A small-molecule ligand and the protein it binds are described below.
Small molecule (SMILES): Oc1ccc(C(c2ccc(O)cc2)C(Cl)(Cl)Cl)cc1

Sequence of chain 1.B:
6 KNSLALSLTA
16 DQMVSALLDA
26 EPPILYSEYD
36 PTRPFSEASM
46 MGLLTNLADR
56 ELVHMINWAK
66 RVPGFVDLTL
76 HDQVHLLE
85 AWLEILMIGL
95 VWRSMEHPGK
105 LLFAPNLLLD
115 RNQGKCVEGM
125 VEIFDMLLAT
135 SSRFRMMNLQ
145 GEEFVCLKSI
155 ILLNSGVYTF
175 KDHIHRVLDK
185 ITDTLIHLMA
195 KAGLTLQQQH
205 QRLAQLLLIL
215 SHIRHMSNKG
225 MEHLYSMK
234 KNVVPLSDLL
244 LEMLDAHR

Binding-site contacts:
Ligand atom OAB contacts residue LEU239 of chain 1.B at 4.1 Å.
Ligand atom CAO contacts residue ALA53 of chain 1.B at 4.1 Å (hydrophobic).
Ligand atom CAF contacts residue LEU90 of chain 1.B at 3.6 Å (hydrophobic).
Ligand atom OAB contacts residue THR50 of chain 1.B at 2.8 Å (h-bond).
Ligand atom CAG contacts residue GLU56 of chain 1.B at 3.3 Å.
Ligand atom CAJ contacts residue PHE107 of chain 1.B at 4.1 Å (hydrophobic).
Ligand atom CAF contacts residue PHE107 of chain 1.B at 4.2 Å (hydrophobic).
Ligand atom CAK contacts residue ALA53 of chain 1.B at 4.0 Å (hydrophobic).
Ligand atom CAN contacts residue LEU90 of chain 1.B at 4.2 Å (hydrophobic).
Ligand atom CLE contacts residue PHE107 of chain 1.B at 4.0 Å.
Ligand atom CAP contacts residue PHE107 of chain 1.B at 4.0 Å (hydrophobic).
Ligand atom CLD contacts residue LEU228 of chain 1.B at 3.7 Å.
Ligand atom CAL contacts residue ALA53 of chain 1.B at 3.9 Å (hydrophobic).
Ligand atom OAA contacts residue ARG97 of chain 1.B at 3.2 Å (salt-bridge).
Ligand atom CAM contacts residue MET46 of chain 1.B at 4.0 Å (hydrophobic).
Ligand atom CAG contacts residue PHE107 of chain 1.B at 4.0 Å (hydrophobic).
Ligand atom CLE contacts residue MET91 of chain 1.B at 4.2 Å.
Ligand atom CAK contacts residue LEU49 of chain 1.B at 4.1 Å (hydrophobic).
Ligand atom CAH contacts residue ALA53 of chain 1.B at 3.6 Å (hydrophobic).
Ligand atom OAA contacts residue LEU90 of chain 1.B at 3.9 Å.
Ligand atom OAA contacts residue GLU56 of chain 1.B at 2.6 Å (salt-bridge).
Ligand atom OAB contacts residue LEU243 of chain 1.B at 3.3 Å.
Ligand atom CAN contacts residue GLU56 of chain 1.B at 3.3 Å.
Ligand atom CAG contacts residue ALA53 of chain 1.B at 4.2 Å (hydrophobic).
Ligand atom CAI contacts residue THR50 of chain 1.B at 3.7 Å.
Ligand atom CAO contacts residue LEU243 of chain 1.B at 4.2 Å (hydrophobic).
Ligand atom CLC contacts residue PHE107 of chain 1.B at 4.1 Å.
Ligand atom CAI contacts residue MET46 of chain 1.B at 3.7 Å (hydrophobic).
Ligand atom CAH contacts residue LEU228 of chain 1.B at 3.8 Å (hydrophobic).
Ligand atom CAL contacts residue LEU228 of chain 1.B at 4.2 Å (hydrophobic).
Ligand atom CAI contacts residue LEU49 of chain 1.B at 3.9 Å (hydrophobic).
Ligand atom CLC contacts residue LEU49 of chain 1.B at 3.3 Å.
Ligand atom CAF contacts residue LEU94 of chain 1.B at 4.1 Å (hydrophobic).
Ligand atom CAM contacts residue LEU49 of chain 1.B at 3.7 Å (hydrophobic).
Ligand atom CAN contacts residue PHE107 of chain 1.B at 4.1 Å (hydrophobic).
Ligand atom CAK contacts residue PHE107 of chain 1.B at 4.0 Å (hydrophobic).
Ligand atom CLE contacts residue LEU131 of chain 1.B at 3.9 Å.
Ligand atom CAL contacts residue LEU87 of chain 1.B at 4.2 Å (hydrophobic).
Ligand atom CLC contacts residue MET124 of chain 1.B at 3.6 Å.
Ligand atom CAO contacts residue THR50 of chain 1.B at 3.7 Å.